The protein below binds the small molecule below.
Small molecule (SMILES): Nc1ccn([C@H]2C[C@H](O)[C@@H](COP(=O)(O)CP(=O)(O)OP(=O)(O)O)O2)c(=O)n1

Sequence of chain 1.D:
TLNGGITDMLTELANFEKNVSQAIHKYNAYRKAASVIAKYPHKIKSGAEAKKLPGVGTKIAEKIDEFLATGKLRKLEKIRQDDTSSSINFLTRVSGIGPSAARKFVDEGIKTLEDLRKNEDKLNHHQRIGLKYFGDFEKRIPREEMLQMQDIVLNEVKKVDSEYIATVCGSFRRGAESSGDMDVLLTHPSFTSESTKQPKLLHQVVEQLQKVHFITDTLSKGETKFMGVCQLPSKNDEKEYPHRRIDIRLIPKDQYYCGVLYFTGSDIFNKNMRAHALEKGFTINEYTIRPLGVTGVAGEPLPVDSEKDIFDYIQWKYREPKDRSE

Binding-site contacts:
Ligand atom C3A contacts residue MG1 of chain 1.M at 3.6 Å.
Ligand atom PG contacts residue MG1 of chain 1.M at 3.4 Å.
Ligand atom PG contacts residue SER180 of chain 1.D at 3.7 Å.
Ligand atom C4' contacts residue PHE272 of chain 1.D at 3.4 Å (hydrophobic).
Ligand atom O1B contacts residue SER180 of chain 1.D at 3.8 Å.
Ligand atom C2' contacts residue TYR271 of chain 1.D at 3.3 Å (hydrophobic).
Ligand atom O1G contacts residue MG1 of chain 1.M at 2.1 Å.
Ligand atom N3 contacts residue ASP276 of chain 1.D at 3.7 Å.
Ligand atom O2G contacts residue SER188 of chain 1.D at 3.5 Å.
Ligand atom O2B contacts residue MG1 of chain 1.M at 2.0 Å.
Ligand atom O3' contacts residue GLY274 of chain 1.D at 3.4 Å.
Ligand atom O2 contacts residue TYR271 of chain 1.D at 3.3 Å.
Ligand atom C2' contacts residue ASN279 of chain 1.D at 3.5 Å.
Ligand atom C4 contacts residue ASP276 of chain 1.D at 3.5 Å.
Ligand atom O1A contacts residue ASP192 of chain 1.D at 2.9 Å (salt-bridge).
Ligand atom PA contacts residue MG1 of chain 1.M at 3.3 Å.
Ligand atom PA contacts residue MG1 of chain 1.F at 3.5 Å.
Ligand atom O3B contacts residue MG1 of chain 1.M at 3.6 Å.
Ligand atom O2G contacts residue GLY189 of chain 1.D at 2.8 Å (h-bond).
Ligand atom C5 contacts residue ASP276 of chain 1.D at 3.6 Å.
Ligand atom O1A contacts residue ASP190 of chain 1.D at 3.0 Å (salt-bridge).
Ligand atom O2 contacts residue ASN279 of chain 1.D at 2.9 Å (h-bond).
Ligand atom C2' contacts residue GLY274 of chain 1.D at 3.5 Å.
Ligand atom O3B contacts residue SER180 of chain 1.D at 3.6 Å.
Ligand atom O3' contacts residue THR273 of chain 1.D at 3.4 Å (h-bond).
Ligand atom O1A contacts residue MG1 of chain 1.F at 2.4 Å.
Ligand atom O3' contacts residue ARG183 of chain 1.D at 3.3 Å (salt-bridge).
Ligand atom O2B contacts residue GLY179 of chain 1.D at 3.3 Å.
Ligand atom PB contacts residue MG1 of chain 1.M at 3.1 Å.
Ligand atom O1G contacts residue ASP190 of chain 1.D at 2.8 Å (salt-bridge).
Ligand atom O2A contacts residue MG1 of chain 1.F at 3.7 Å.
Ligand atom O2B contacts residue ASP192 of chain 1.D at 2.9 Å (salt-bridge).
Ligand atom O2G contacts residue SER180 of chain 1.D at 2.7 Å (h-bond).
Ligand atom C5' contacts residue ASP192 of chain 1.D at 3.5 Å.
Ligand atom O1A contacts residue MG1 of chain 1.M at 2.1 Å.
Ligand atom PG contacts residue GLY189 of chain 1.D at 3.7 Å.
Ligand atom O1B contacts residue ARG183 of chain 1.D at 2.9 Å (salt-bridge).
Ligand atom O2B contacts residue SER180 of chain 1.D at 3.1 Å (h-bond).
Ligand atom O3' contacts residue PHE272 of chain 1.D at 3.8 Å.
Ligand atom C1' contacts residue TYR271 of chain 1.D at 3.6 Å (hydrophobic).